Sequence of chain 1.A:
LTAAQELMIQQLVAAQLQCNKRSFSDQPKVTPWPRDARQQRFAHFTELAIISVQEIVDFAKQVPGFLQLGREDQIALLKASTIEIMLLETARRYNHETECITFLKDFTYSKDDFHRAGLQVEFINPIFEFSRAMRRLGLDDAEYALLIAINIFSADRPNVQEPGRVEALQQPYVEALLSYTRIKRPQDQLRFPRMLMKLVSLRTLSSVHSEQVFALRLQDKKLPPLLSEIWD

Binding-site contacts:
Ligand atom C19 contacts residue LEU105 of chain 1.A at 3.9 Å (hydrophobic).
Ligand atom F22 contacts residue THR108 of chain 1.A at 3.5 Å.
Ligand atom C16 contacts residue THR108 of chain 1.A at 3.8 Å.
Ligand atom F40 contacts residue LEU245 of chain 1.A at 3.7 Å.
Ligand atom C34 contacts residue HIS227 of chain 1.A at 3.8 Å.
Ligand atom F35 contacts residue LEU234 of chain 1.A at 3.8 Å.
Ligand atom C19 contacts residue BNS1 of chain 1.E at 3.9 Å.
Ligand atom F40 contacts residue THR64 of chain 1.A at 3.9 Å.
Ligand atom F36 contacts residue VAL231 of chain 1.A at 3.9 Å.
Ligand atom F21 contacts residue BNS1 of chain 1.E at 3.5 Å.
Ligand atom F40 contacts residue ALA67 of chain 1.A at 3.6 Å.
Ligand atom F41 contacts residue PHE60 of chain 1.A at 3.6 Å.
Ligand atom F35 contacts residue LEU137 of chain 1.A at 3.0 Å.
Ligand atom F37 contacts residue PHE141 of chain 1.A at 3.2 Å.
Ligand atom F20 contacts residue ILE145 of chain 1.A at 3.8 Å.
Ligand atom F21 contacts residue MET104 of chain 1.A at 3.5 Å.
Ligand atom F20 contacts residue PHE141 of chain 1.A at 3.3 Å.
Ligand atom O42 contacts residue TRP249 of chain 1.A at 3.4 Å.
Ligand atom F20 contacts residue LEU105 of chain 1.A at 3.9 Å.
Ligand atom C16 contacts residue BNS1 of chain 1.E at 3.3 Å.
Ligand atom O42 contacts residue HIS227 of chain 1.A at 2.7 Å (h-bond).
Ligand atom N15 contacts residue BNS1 of chain 1.E at 2.7 Å (h-bond).
Ligand atom C24 contacts residue ILE101 of chain 1.A at 3.6 Å (hydrophobic).
Ligand atom F36 contacts residue GLN230 of chain 1.A at 4.0 Å.
Ligand atom C26 contacts residue HIS227 of chain 1.A at 3.6 Å.
Ligand atom F22 contacts residue LEU105 of chain 1.A at 3.6 Å.
Ligand atom F37 contacts residue GLN230 of chain 1.A at 3.4 Å.
Ligand atom F21 contacts residue THR108 of chain 1.A at 3.5 Å.
Ligand atom C25 contacts residue HIS227 of chain 1.A at 3.3 Å.
Ligand atom C19 contacts residue THR108 of chain 1.A at 3.8 Å.
Ligand atom F22 contacts residue ILE145 of chain 1.A at 3.4 Å.
Ligand atom C25 contacts residue TRP249 of chain 1.A at 3.8 Å (hydrophobic).
Ligand atom F36 contacts residue LEU234 of chain 1.A at 3.0 Å.
Ligand atom F41 contacts residue LEU241 of chain 1.A at 3.3 Å.
Ligand atom F37 contacts residue HIS227 of chain 1.A at 3.2 Å.
Ligand atom C33 contacts residue HIS227 of chain 1.A at 3.5 Å.
Ligand atom C23 contacts residue BNS1 of chain 1.E at 3.7 Å.
Ligand atom C28 contacts residue BNS1 of chain 1.E at 3.6 Å.
Ligand atom F41 contacts residue THR64 of chain 1.A at 3.4 Å.
Ligand atom F21 contacts residue LEU105 of chain 1.A at 3.7 Å.

The protein below binds the small molecule below.
Small molecule (SMILES): OC(c1ccc(NCC(F)(F)F)cc1)(C(F)(F)F)C(F)(F)F